Binding-site contacts:
Ligand atom C4 contacts residue ASN201 of chain 1.E at 4.2 Å.
Ligand atom C1 contacts residue ARG176 of chain 1.E at 4.3 Å.
Ligand atom O5 contacts residue SER179 of chain 1.E at 3.8 Å.
Ligand atom C8 contacts residue ARG176 of chain 1.E at 3.8 Å.
Ligand atom C2 contacts residue ARG176 of chain 1.E at 4.5 Å.
Ligand atom C5 contacts residue ASN201 of chain 1.E at 3.6 Å.
Ligand atom O7 contacts residue ARG176 of chain 1.E at 2.6 Å (salt-bridge).
Ligand atom O6 contacts residue SER179 of chain 1.E at 3.1 Å (h-bond).
Ligand atom C8 contacts residue ASN201 of chain 1.E at 4.4 Å.
Ligand atom N2 contacts residue ARG176 of chain 1.E at 4.5 Å.
Ligand atom C2 contacts residue ASN201 of chain 1.E at 2.4 Å.
Ligand atom N2 contacts residue ASN201 of chain 1.E at 2.9 Å (h-bond).
Ligand atom O5 contacts residue ASN201 of chain 1.E at 2.4 Å (h-bond).
Ligand atom C7 contacts residue SER177 of chain 1.E at 4.4 Å.
Ligand atom C6 contacts residue SER179 of chain 1.E at 4.3 Å.
Ligand atom C1 contacts residue ASN201 of chain 1.E at 1.4 Å.
Ligand atom C7 contacts residue ASN201 of chain 1.E at 3.1 Å.
Ligand atom O7 contacts residue ASN201 of chain 1.E at 2.9 Å (h-bond).
Ligand atom C7 contacts residue ARG176 of chain 1.E at 3.8 Å.
Ligand atom O7 contacts residue SER177 of chain 1.E at 3.3 Å.
Ligand atom C3 contacts residue ASN201 of chain 1.E at 3.8 Å.

Sequence of chain 1.E:
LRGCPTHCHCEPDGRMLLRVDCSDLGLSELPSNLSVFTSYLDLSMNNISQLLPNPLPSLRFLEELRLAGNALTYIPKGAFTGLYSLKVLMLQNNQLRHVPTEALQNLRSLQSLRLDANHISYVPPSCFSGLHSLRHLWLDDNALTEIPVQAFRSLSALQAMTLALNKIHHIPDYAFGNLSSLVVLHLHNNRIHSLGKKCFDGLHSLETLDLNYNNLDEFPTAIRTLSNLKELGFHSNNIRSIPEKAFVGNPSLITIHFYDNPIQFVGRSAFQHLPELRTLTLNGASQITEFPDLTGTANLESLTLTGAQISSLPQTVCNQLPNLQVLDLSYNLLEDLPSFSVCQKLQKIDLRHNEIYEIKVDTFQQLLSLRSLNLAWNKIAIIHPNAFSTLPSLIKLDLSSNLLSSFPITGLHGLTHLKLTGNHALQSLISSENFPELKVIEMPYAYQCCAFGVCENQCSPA

The small molecule below binds the protein below.
Small molecule (SMILES): CC(=O)N[C@H]1[C@H](O[C@H]2[C@H](O)[C@@H](NC(C)=O)CO[C@@H]2CO)O[C@H](CO)[C@@H](O[C@@H]2O[C@H](CO)[C@@H](O)[C@H](O)[C@@H]2O)[C@@H]1O